Sequence of chain 2.A:
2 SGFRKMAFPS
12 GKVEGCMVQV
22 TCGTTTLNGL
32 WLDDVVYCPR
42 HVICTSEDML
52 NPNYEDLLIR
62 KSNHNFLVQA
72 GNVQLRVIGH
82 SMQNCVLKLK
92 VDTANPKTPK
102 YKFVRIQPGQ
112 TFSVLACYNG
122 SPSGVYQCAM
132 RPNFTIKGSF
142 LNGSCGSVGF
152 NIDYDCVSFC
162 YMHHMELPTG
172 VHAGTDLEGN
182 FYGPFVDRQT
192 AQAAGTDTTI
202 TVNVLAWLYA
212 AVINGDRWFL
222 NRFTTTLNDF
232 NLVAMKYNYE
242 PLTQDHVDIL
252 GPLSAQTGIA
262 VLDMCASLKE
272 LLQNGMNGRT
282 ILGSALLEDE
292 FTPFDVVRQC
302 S

Binding-site contacts:
Ligand atom C25 contacts residue LEU142 of chain 2.A at 3.3 Å (hydrophobic).
Ligand atom C33 contacts residue CYS146 of chain 2.A at 2.7 Å (hydrophobic).
Ligand atom F31 contacts residue ASN143 of chain 2.A at 3.1 Å.
Ligand atom F30 contacts residue GLY144 of chain 2.A at 2.8 Å.
Ligand atom N18 contacts residue CYS45 of chain 2.A at 3.3 Å (h-bond).
Ligand atom C13 contacts residue GLN190 of chain 2.A at 4.0 Å.
Ligand atom C28 contacts residue GLY144 of chain 2.A at 3.3 Å.
Ligand atom O32 contacts residue HIS42 of chain 2.A at 2.3 Å (h-bond).
Ligand atom C27 contacts residue LEU142 of chain 2.A at 4.0 Å (hydrophobic).
Ligand atom C07 contacts residue LEU142 of chain 2.A at 4.1 Å (hydrophobic).
Ligand atom C04 contacts residue HIS42 of chain 2.A at 3.8 Å.
Ligand atom C24 contacts residue LEU142 of chain 2.A at 3.2 Å (hydrophobic).
Ligand atom C17 contacts residue SER47 of chain 2.A at 3.8 Å.
Ligand atom C14 contacts residue MET50 of chain 2.A at 3.6 Å (hydrophobic).
Ligand atom C16 contacts residue SER47 of chain 2.A at 4.0 Å.
Ligand atom C03 contacts residue CYS146 of chain 2.A at 3.7 Å (hydrophobic).
Ligand atom C17 contacts residue THR46 of chain 2.A at 3.9 Å.
Ligand atom C26 contacts residue LEU142 of chain 2.A at 3.7 Å (hydrophobic).
Ligand atom C23 contacts residue LEU142 of chain 2.A at 3.6 Å (hydrophobic).
Ligand atom C33 contacts residue LEU28 of chain 2.A at 3.8 Å (hydrophobic).
Ligand atom C14 contacts residue SER47 of chain 2.A at 3.4 Å.
Ligand atom C17 contacts residue THR26 of chain 2.A at 4.3 Å.
Ligand atom N18 contacts residue THR26 of chain 2.A at 3.3 Å.
Ligand atom C17 contacts residue MET50 of chain 2.A at 4.0 Å (hydrophobic).
Ligand atom C25 contacts residue ASN143 of chain 2.A at 4.2 Å.
Ligand atom N12 contacts residue GLN190 of chain 2.A at 4.0 Å.
Ligand atom C22 contacts residue LEU142 of chain 2.A at 4.0 Å (hydrophobic).
Ligand atom C17 contacts residue CYS45 of chain 2.A at 3.4 Å (hydrophobic).
Ligand atom C28 contacts residue ASN143 of chain 2.A at 4.1 Å.
Ligand atom F30 contacts residue ASN143 of chain 2.A at 3.9 Å.
Ligand atom C02 contacts residue LEU142 of chain 2.A at 3.6 Å (hydrophobic).
Ligand atom O32 contacts residue HIS165 of chain 2.A at 3.6 Å (h-bond).
Ligand atom O32 contacts residue CYS146 of chain 2.A at 2.6 Å (h-bond).
Ligand atom C13 contacts residue MET50 of chain 2.A at 4.0 Å (hydrophobic).
Ligand atom C01 contacts residue LEU142 of chain 2.A at 2.9 Å (hydrophobic).
Ligand atom F31 contacts residue GLY144 of chain 2.A at 2.7 Å.
Ligand atom C04 contacts residue CYS146 of chain 2.A at 3.6 Å (hydrophobic).
Ligand atom C14 contacts residue GLN190 of chain 2.A at 3.0 Å.
Ligand atom C33 contacts residue HIS42 of chain 2.A at 2.2 Å.
Ligand atom N18 contacts residue HIS42 of chain 2.A at 3.3 Å (h-bond).

This small molecule binds to this protein.
Small molecule (SMILES): COc1cc(C)c2c(Oc3cccc(C(F)(F)F)c3)c(OC)cc(N[C@@H](C)CCCN)c2n1